Sequence of chain 1.B:
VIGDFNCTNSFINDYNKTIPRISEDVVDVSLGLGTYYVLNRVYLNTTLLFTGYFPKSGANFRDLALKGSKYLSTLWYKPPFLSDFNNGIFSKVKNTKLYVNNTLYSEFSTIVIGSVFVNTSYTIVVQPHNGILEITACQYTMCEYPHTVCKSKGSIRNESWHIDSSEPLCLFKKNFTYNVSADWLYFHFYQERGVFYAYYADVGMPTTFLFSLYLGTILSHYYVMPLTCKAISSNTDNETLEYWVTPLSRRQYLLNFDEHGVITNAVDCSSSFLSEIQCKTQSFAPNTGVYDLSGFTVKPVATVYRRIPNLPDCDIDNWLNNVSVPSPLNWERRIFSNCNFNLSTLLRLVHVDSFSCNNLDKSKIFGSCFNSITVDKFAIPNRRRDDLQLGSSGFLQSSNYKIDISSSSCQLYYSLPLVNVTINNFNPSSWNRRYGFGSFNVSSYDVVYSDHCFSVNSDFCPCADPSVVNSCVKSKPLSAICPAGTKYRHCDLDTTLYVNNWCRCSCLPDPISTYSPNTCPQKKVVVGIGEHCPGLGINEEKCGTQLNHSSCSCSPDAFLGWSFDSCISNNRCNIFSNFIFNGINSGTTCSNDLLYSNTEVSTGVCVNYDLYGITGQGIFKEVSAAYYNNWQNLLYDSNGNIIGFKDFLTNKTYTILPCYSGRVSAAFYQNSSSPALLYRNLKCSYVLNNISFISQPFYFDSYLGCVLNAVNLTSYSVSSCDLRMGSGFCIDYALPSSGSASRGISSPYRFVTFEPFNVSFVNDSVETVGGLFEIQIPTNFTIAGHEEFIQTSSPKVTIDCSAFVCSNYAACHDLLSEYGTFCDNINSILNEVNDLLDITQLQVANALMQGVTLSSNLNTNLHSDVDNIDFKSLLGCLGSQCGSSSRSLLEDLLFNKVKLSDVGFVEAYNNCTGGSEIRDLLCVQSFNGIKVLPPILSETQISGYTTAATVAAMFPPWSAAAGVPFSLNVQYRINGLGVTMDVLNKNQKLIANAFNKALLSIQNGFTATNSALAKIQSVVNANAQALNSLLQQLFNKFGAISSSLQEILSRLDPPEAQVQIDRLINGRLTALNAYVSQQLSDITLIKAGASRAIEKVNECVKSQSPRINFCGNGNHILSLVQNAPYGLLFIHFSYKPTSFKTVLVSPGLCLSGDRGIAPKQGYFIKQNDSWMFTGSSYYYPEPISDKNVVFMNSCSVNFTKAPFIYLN

This small molecule binds to this protein.
Small molecule (SMILES): CC(=O)N[C@@H]1[C@@H](O)[C@H](O)[C@@H](CO)O[C@H]1O

Binding-site contacts:
Ligand atom C5 contacts residue ASN1211 of chain 1.A at 3.6 Å.
Ligand atom O6 contacts residue THR781 of chain 1.A at 3.9 Å.
Ligand atom C3 contacts residue ASN1211 of chain 1.A at 3.8 Å.
Ligand atom O7 contacts residue ASP880 of chain 1.B at 3.2 Å (salt-bridge).
Ligand atom C7 contacts residue ASP880 of chain 1.B at 4.0 Å.
Ligand atom C1 contacts residue ASN1211 of chain 1.A at 1.4 Å.
Ligand atom C8 contacts residue ASN881 of chain 1.B at 4.0 Å.
Ligand atom O3 contacts residue ASN881 of chain 1.B at 3.9 Å.
Ligand atom C7 contacts residue ASN1211 of chain 1.A at 3.2 Å.
Ligand atom C8 contacts residue ASN1211 of chain 1.A at 4.5 Å.
Ligand atom O7 contacts residue ASN1211 of chain 1.A at 2.9 Å (h-bond).
Ligand atom C4 contacts residue ASN1211 of chain 1.A at 4.2 Å.
Ligand atom C2 contacts residue ASN1211 of chain 1.A at 2.5 Å.
Ligand atom N2 contacts residue ASN1211 of chain 1.A at 3.0 Å (h-bond).
Ligand atom C8 contacts residue GLN1001 of chain 1.B at 4.5 Å.
Ligand atom O5 contacts residue ASN1211 of chain 1.A at 2.3 Å (h-bond).

Sequence of chain 1.A:
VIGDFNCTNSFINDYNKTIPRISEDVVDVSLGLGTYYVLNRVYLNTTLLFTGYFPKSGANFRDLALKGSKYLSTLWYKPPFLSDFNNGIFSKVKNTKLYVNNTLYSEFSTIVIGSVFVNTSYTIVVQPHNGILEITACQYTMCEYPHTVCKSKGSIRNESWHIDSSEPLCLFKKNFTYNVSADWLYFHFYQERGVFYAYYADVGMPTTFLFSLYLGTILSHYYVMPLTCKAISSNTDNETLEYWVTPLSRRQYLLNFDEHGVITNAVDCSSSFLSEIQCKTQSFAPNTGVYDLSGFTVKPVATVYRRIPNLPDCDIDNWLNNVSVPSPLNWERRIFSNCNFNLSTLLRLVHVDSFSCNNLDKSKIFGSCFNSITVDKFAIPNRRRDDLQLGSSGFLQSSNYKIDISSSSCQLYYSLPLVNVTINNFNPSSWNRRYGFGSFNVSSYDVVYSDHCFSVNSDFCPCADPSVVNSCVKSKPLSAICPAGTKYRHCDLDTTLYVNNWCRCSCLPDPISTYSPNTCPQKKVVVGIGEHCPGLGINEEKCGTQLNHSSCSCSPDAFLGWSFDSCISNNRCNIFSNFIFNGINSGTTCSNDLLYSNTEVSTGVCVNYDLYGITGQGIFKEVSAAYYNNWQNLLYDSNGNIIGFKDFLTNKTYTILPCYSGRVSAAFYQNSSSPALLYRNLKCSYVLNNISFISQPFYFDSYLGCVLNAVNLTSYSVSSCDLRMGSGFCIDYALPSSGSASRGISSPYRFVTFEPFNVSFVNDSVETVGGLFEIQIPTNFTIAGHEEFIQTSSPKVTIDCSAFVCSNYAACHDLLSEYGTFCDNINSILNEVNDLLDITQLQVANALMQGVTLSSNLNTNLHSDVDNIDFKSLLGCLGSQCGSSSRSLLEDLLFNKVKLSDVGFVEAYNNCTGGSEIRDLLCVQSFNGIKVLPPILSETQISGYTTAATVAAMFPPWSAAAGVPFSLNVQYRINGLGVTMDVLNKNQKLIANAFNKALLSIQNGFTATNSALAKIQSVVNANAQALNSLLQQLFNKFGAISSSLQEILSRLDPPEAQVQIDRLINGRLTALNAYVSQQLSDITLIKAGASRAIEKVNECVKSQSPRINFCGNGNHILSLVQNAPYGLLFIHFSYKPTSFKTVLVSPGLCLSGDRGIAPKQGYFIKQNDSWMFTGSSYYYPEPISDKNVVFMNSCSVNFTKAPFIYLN